Binding-site contacts:
Ligand atom CAE contacts residue ILE116 of chain 1.B at 4.3 Å (hydrophobic).
Ligand atom CAG contacts residue ILE116 of chain 1.B at 4.2 Å (hydrophobic).
Ligand atom CAA contacts residue ILE116 of chain 1.B at 4.5 Å (hydrophobic).
Ligand atom OAB contacts residue TYR67 of chain 1.B at 4.4 Å.
Ligand atom CAI contacts residue ASN110 of chain 1.B at 3.5 Å.
Ligand atom CAK contacts residue ILE116 of chain 1.B at 4.0 Å (hydrophobic).
Ligand atom CAE contacts residue LEU62 of chain 1.B at 3.7 Å (hydrophobic).
Ligand atom OAB contacts residue ILE116 of chain 1.B at 4.3 Å.
Ligand atom CAF contacts residue LEU64 of chain 1.B at 3.9 Å (hydrophobic).
Ligand atom OAB contacts residue ASN110 of chain 1.B at 2.8 Å (h-bond).
Ligand atom CAC contacts residue LEU62 of chain 1.B at 4.0 Å (hydrophobic).
Ligand atom CAG contacts residue VAL57 of chain 1.B at 4.0 Å (hydrophobic).
Ligand atom NAL contacts residue VAL57 of chain 1.B at 3.9 Å.
Ligand atom CAG contacts residue LEU62 of chain 1.B at 4.0 Å (hydrophobic).
Ligand atom CAA contacts residue VAL57 of chain 1.B at 3.6 Å (hydrophobic).
Ligand atom OAB contacts residue CYS106 of chain 1.B at 3.9 Å.
Ligand atom NAH contacts residue ILE116 of chain 1.B at 4.0 Å.
Ligand atom CAI contacts residue ILE116 of chain 1.B at 3.9 Å (hydrophobic).
Ligand atom CAJ contacts residue LEU64 of chain 1.B at 4.3 Å (hydrophobic).
Ligand atom CAI contacts residue VAL57 of chain 1.B at 4.4 Å (hydrophobic).
Ligand atom NAH contacts residue LEU64 of chain 1.B at 3.9 Å.
Ligand atom CAF contacts residue ASN110 of chain 1.B at 3.6 Å.
Ligand atom CAA contacts residue PRO52 of chain 1.B at 4.0 Å (hydrophobic).
Ligand atom NAH contacts residue ASN110 of chain 1.B at 3.1 Å (h-bond).
Ligand atom CAJ contacts residue LEU62 of chain 1.B at 3.9 Å (hydrophobic).
Ligand atom CAJ contacts residue ILE116 of chain 1.B at 4.0 Å (hydrophobic).
Ligand atom CAA contacts residue PHE53 of chain 1.B at 3.8 Å (hydrophobic).
Ligand atom CAG contacts residue PRO52 of chain 1.B at 4.0 Å (hydrophobic).
Ligand atom CAK contacts residue ASN110 of chain 1.B at 3.8 Å.
Ligand atom CAE contacts residue PRO52 of chain 1.B at 4.3 Å (hydrophobic).
Ligand atom NAL contacts residue ILE116 of chain 1.B at 4.0 Å.
Ligand atom CAK contacts residue LEU64 of chain 1.B at 3.9 Å (hydrophobic).
Ligand atom CAF contacts residue ILE116 of chain 1.B at 4.3 Å (hydrophobic).
Ligand atom CAD contacts residue LEU64 of chain 1.B at 4.3 Å (hydrophobic).

Sequence of chain 1.B:
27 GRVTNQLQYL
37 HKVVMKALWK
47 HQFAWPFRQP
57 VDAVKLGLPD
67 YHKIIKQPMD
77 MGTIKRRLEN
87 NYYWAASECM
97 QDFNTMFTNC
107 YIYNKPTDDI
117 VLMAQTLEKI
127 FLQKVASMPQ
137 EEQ

This protein binds this small molecule.
Small molecule (SMILES): CN1Cc2ccccc2NC1=O